Sequence of chain 1.D:
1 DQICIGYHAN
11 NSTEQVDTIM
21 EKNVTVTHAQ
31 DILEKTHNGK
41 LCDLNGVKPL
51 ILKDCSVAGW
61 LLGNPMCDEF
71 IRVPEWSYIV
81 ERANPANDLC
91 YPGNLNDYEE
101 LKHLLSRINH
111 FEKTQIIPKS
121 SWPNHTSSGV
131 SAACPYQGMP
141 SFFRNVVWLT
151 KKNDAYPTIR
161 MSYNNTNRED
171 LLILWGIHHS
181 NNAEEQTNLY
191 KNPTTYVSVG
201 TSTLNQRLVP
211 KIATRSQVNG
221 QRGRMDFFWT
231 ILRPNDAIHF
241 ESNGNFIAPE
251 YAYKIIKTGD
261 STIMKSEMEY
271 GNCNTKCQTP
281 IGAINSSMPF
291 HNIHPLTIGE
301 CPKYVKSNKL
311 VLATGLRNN

Binding-site contacts:
Ligand atom O7 contacts residue ASN23 of chain 1.D at 2.9 Å (h-bond).
Ligand atom C4 contacts residue ASN23 of chain 1.D at 4.2 Å.
Ligand atom C3 contacts residue ASN23 of chain 1.D at 3.8 Å.
Ligand atom C5 contacts residue ASN23 of chain 1.D at 3.7 Å.
Ligand atom C8 contacts residue ASN23 of chain 1.D at 4.4 Å.
Ligand atom O5 contacts residue ASN23 of chain 1.D at 2.4 Å (h-bond).
Ligand atom C1 contacts residue ASN23 of chain 1.D at 1.4 Å.
Ligand atom N2 contacts residue ASN23 of chain 1.D at 3.0 Å (h-bond).
Ligand atom C7 contacts residue ASN23 of chain 1.D at 3.2 Å.
Ligand atom C2 contacts residue ASN23 of chain 1.D at 2.5 Å.
Ligand atom O5 contacts residue GLN15 of chain 1.D at 4.0 Å.

The small molecule below binds the protein below.
Small molecule (SMILES): CC(=O)N[C@@H]1[C@@H](O)[C@H](O)[C@@H](CO)O[C@H]1O